Binding-site contacts:
Ligand atom N4 contacts residue MET196 of chain 1.B at 3.7 Å.
Ligand atom O4 contacts residue TYR61 of chain 1.B at 3.8 Å.
Ligand atom C6 contacts residue TYR220 of chain 1.B at 3.4 Å (hydrophobic).
Ligand atom O5 contacts residue THR174 of chain 1.B at 2.8 Å (h-bond).
Ligand atom O3 contacts residue MET196 of chain 1.B at 3.6 Å.
Ligand atom C6 contacts residue PRO89 of chain 1.B at 3.4 Å (hydrophobic).
Ligand atom O2 contacts residue PRO89 of chain 1.B at 3.8 Å.
Ligand atom C2 contacts residue THR91 of chain 1.B at 3.6 Å.
Ligand atom N1 contacts residue TYR61 of chain 1.B at 3.6 Å.
Ligand atom O2 contacts residue LEU90 of chain 1.B at 3.2 Å.
Ligand atom C2 contacts residue TYR61 of chain 1.B at 3.5 Å (hydrophobic).
Ligand atom O2 contacts residue THR91 of chain 1.B at 2.8 Å (h-bond).
Ligand atom C4 contacts residue PRO89 of chain 1.B at 3.4 Å (hydrophobic).
Ligand atom C1 contacts residue TYR61 of chain 1.B at 3.6 Å (hydrophobic).
Ligand atom C1 contacts residue ARG96 of chain 1.B at 3.8 Å.
Ligand atom O4 contacts residue PRO89 of chain 1.B at 3.9 Å.
Ligand atom C4 contacts residue TYR61 of chain 1.B at 3.5 Å (hydrophobic).
Ligand atom N2 contacts residue TYR61 of chain 1.B at 3.5 Å.
Ligand atom N4 contacts residue TYR220 of chain 1.B at 3.3 Å (h-bond).
Ligand atom O3 contacts residue THR174 of chain 1.B at 3.4 Å (h-bond).
Ligand atom N2 contacts residue PRO89 of chain 1.B at 2.6 Å (h-bond).
Ligand atom O4 contacts residue TYR16 of chain 1.B at 3.4 Å.
Ligand atom C6 contacts residue TYR61 of chain 1.B at 3.5 Å (hydrophobic).
Ligand atom O2 contacts residue ARG96 of chain 1.B at 2.6 Å (salt-bridge).
Ligand atom C2 contacts residue PRO89 of chain 1.B at 3.6 Å (hydrophobic).
Ligand atom O1 contacts residue ARG96 of chain 1.B at 2.6 Å (salt-bridge).
Ligand atom O6 contacts residue MET196 of chain 1.B at 3.2 Å.
Ligand atom C3 contacts residue TYR61 of chain 1.B at 3.6 Å (hydrophobic).
Ligand atom O4 contacts residue TYR220 of chain 1.B at 3.1 Å (h-bond).
Ligand atom O4 contacts residue MET196 of chain 1.B at 3.8 Å.
Ligand atom C8 contacts residue TYR220 of chain 1.B at 3.7 Å (hydrophobic).
Ligand atom N3 contacts residue THR174 of chain 1.B at 3.5 Å (h-bond).
Ligand atom O1 contacts residue TYR61 of chain 1.B at 3.7 Å.
Ligand atom N2 contacts residue THR91 of chain 1.B at 3.4 Å.
Ligand atom C8 contacts residue TYR61 of chain 1.B at 3.7 Å (hydrophobic).
Ligand atom O2 contacts residue TYR61 of chain 1.B at 3.8 Å.
Ligand atom O3 contacts residue GLU13 of chain 1.B at 3.9 Å.
Ligand atom O6 contacts residue TYR220 of chain 1.B at 3.8 Å.
Ligand atom C2 contacts residue ARG96 of chain 1.B at 3.6 Å.
Ligand atom C5 contacts residue TYR61 of chain 1.B at 3.9 Å (hydrophobic).

This protein binds this small molecule.
Small molecule (SMILES): O=C1N=c2cc([N+](=O)[O-])c([N+](=O)[O-])cc2=NC1=O

Sequence of chain 1.B:
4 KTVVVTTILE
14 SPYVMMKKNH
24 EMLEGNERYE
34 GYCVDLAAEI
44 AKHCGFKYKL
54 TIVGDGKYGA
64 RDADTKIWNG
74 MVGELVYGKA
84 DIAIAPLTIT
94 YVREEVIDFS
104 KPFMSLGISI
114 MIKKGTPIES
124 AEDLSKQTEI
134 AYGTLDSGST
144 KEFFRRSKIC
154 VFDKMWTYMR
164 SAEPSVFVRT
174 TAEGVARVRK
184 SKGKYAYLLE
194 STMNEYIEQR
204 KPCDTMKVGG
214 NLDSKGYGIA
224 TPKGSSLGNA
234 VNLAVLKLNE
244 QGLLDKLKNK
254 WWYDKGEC